Sequence of chain 1.D:
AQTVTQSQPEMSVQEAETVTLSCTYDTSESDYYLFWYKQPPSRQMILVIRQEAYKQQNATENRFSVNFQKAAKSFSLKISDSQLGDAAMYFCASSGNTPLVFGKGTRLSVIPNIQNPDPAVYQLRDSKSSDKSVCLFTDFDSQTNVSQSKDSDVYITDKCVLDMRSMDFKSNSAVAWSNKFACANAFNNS

Binding-site contacts:
Ligand atom OG contacts residue GLY97 of chain 1.D at 2.9 Å.
Ligand atom CE2 contacts residue ASN51 of chain 1.E at 3.4 Å.
Ligand atom N contacts residue GLU64 of chain 1.A at 2.7 Å (salt-bridge).
Ligand atom O contacts residue TYR160 of chain 1.A at 2.8 Å (h-bond).
Ligand atom CD contacts residue TRP168 of chain 1.A at 3.2 Å (hydrophobic).
Ligand atom N contacts residue ASP32 of chain 1.D at 3.0 Å (salt-bridge).
Ligand atom CB contacts residue GLU64 of chain 1.A at 3.4 Å.
Ligand atom O contacts residue SER101 of chain 1.E at 3.0 Å (h-bond).
Ligand atom N contacts residue TYR172 of chain 1.A at 2.6 Å (h-bond).
Ligand atom O contacts residue TRP148 of chain 1.A at 2.7 Å (h-bond).
Ligand atom O contacts residue THR144 of chain 1.A at 2.5 Å (h-bond).
Ligand atom O contacts residue LYS67 of chain 1.A at 2.9 Å (salt-bridge).
Ligand atom O contacts residue ALA100 of chain 1.E at 3.1 Å.
Ligand atom CA contacts residue ASP78 of chain 1.A at 3.4 Å.
Ligand atom CD1 contacts residue MET46 of chain 1.A at 3.2 Å (hydrophobic).
Ligand atom O contacts residue HIS71 of chain 1.A at 3.4 Å.
Ligand atom OE1 contacts residue THR74 of chain 1.A at 3.4 Å.
Ligand atom NE2 contacts residue HIS71 of chain 1.A at 2.8 Å (h-bond).
Ligand atom N contacts residue ASP78 of chain 1.A at 2.6 Å (salt-bridge).
Ligand atom NE2 contacts residue ARG98 of chain 1.A at 2.8 Å (salt-bridge).
Ligand atom CG2 contacts residue TYR124 of chain 1.A at 3.2 Å (hydrophobic).
Ligand atom OE1 contacts residue LEU157 of chain 1.A at 3.3 Å.
Ligand atom O contacts residue TYR85 of chain 1.A at 2.9 Å (h-bond).
Ligand atom N contacts residue TYR100 of chain 1.A at 3.0 Å (h-bond).
Ligand atom NE contacts residue GLU64 of chain 1.A at 2.9 Å (salt-bridge).
Ligand atom CD1 contacts residue GLY98 of chain 1.E at 3.4 Å.
Ligand atom CG1 contacts residue ASP78 of chain 1.A at 3.3 Å.
Ligand atom CG contacts residue GLU64 of chain 1.A at 3.4 Å.
Ligand atom CG contacts residue LYS67 of chain 1.A at 3.4 Å.
Ligand atom N contacts residue TYR8 of chain 1.A at 3.0 Å (h-bond).
Ligand atom CB contacts residue ASP78 of chain 1.A at 3.2 Å.
Ligand atom CG2 contacts residue THR144 of chain 1.A at 3.2 Å.
Ligand atom NH1 contacts residue SER29 of chain 1.D at 3.3 Å.
Ligand atom CA contacts residue GLU64 of chain 1.A at 3.4 Å.
Ligand atom N contacts residue ARG99 of chain 1.E at 3.2 Å (salt-bridge).
Ligand atom OG contacts residue ASN98 of chain 1.D at 2.8 Å (h-bond).
Ligand atom CD2 contacts residue TYR100 of chain 1.A at 3.4 Å (hydrophobic).
Ligand atom CG contacts residue GLU64 of chain 1.A at 3.3 Å.
Ligand atom N contacts residue ASP32 of chain 1.D at 3.2 Å (salt-bridge).
Ligand atom N contacts residue SER101 of chain 1.E at 3.2 Å (h-bond).

Sequence of chain 1.A:
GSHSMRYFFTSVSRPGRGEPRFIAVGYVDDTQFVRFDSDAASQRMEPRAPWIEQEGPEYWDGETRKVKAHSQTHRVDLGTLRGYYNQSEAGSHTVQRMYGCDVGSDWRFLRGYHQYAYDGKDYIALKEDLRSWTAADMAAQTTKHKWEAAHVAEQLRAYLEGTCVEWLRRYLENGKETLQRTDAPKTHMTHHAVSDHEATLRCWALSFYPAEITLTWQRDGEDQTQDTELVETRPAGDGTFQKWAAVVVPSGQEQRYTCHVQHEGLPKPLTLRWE

A protein and the small-molecule ligand that binds it are described below.
Small molecule (SMILES): CC[C@H](C)[C@H](NC(=O)[C@H](CCC(N)=O)NC(=O)[C@H](CC(C)C)NC(=O)[C@H](CO)NC(=O)[C@H](CCC(N)=O)NC(=O)[C@H](CC(C)C)NC(=O)[C@@H](N)CCCN=C(N)N)C(=O)N[C@@H](Cc1ccc(O)cc1)C(=O)N[C@H](C(=O)O)C(C)C

Sequence of chain 1.E:
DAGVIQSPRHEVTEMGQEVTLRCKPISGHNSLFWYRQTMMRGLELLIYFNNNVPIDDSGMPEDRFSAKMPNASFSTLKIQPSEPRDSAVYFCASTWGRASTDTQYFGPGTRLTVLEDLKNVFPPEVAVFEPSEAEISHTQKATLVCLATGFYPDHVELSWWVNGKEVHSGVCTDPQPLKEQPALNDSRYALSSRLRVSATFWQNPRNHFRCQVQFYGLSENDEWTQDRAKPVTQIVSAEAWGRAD